This protein binds this small molecule.
Small molecule (SMILES): CC(=O)N[C@@H]1[C@@H](O)[C@H](O)[C@@H](CO)O[C@H]1O

Sequence of chain 36.C:
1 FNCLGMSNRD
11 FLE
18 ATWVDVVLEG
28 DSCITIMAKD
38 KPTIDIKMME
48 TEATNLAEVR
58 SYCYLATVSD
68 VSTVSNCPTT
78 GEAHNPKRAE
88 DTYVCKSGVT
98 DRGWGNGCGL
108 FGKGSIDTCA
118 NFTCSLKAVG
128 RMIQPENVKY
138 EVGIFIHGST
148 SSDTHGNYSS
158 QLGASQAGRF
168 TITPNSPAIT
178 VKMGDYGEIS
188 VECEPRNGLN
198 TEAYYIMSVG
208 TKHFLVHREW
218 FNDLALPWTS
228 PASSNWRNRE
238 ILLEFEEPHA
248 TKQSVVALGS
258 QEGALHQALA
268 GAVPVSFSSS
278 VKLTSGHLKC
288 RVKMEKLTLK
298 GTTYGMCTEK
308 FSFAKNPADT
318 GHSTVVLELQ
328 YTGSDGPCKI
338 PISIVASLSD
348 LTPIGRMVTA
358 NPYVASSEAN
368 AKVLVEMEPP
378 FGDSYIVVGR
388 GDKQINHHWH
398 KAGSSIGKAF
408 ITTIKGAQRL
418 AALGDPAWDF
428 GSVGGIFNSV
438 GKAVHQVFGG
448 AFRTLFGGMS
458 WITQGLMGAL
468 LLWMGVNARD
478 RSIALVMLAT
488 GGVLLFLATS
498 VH

Binding-site contacts:
Ligand atom C4 contacts residue ASN154 of chain 36.C at 4.2 Å.
Ligand atom O5 contacts residue SER157 of chain 36.C at 3.5 Å (h-bond).
Ligand atom C6 contacts residue SER157 of chain 36.C at 4.1 Å.
Ligand atom C1 contacts residue SER156 of chain 36.C at 4.1 Å.
Ligand atom C8 contacts residue ASN154 of chain 36.C at 3.8 Å.
Ligand atom C5 contacts residue SER157 of chain 36.C at 4.3 Å.
Ligand atom C3 contacts residue ASN154 of chain 36.C at 3.9 Å.
Ligand atom N2 contacts residue ASN154 of chain 36.C at 3.1 Å (h-bond).
Ligand atom O7 contacts residue ASN154 of chain 36.C at 3.8 Å.
Ligand atom C2 contacts residue ASN154 of chain 36.C at 2.5 Å.
Ligand atom C1 contacts residue SER157 of chain 36.C at 4.2 Å.
Ligand atom O6 contacts residue SER157 of chain 36.C at 4.4 Å.
Ligand atom C5 contacts residue ASN154 of chain 36.C at 3.6 Å.
Ligand atom C1 contacts residue ASN154 of chain 36.C at 1.4 Å.
Ligand atom C5 contacts residue SER156 of chain 36.C at 4.4 Å.
Ligand atom C7 contacts residue ASN154 of chain 36.C at 3.4 Å.
Ligand atom O5 contacts residue SER156 of chain 36.C at 4.3 Å.
Ligand atom O5 contacts residue ASN154 of chain 36.C at 2.3 Å (h-bond).